A protein and the small-molecule ligand that binds it are described below.
Small molecule (SMILES): CC(C)[C@@H]1NC(=O)[C@H](Cc2ccc(OP(=O)(O)O)cc2)NC(=O)CCCCCCNC(=O)[C@@H]2CCCN2C(=O)[C@H](C(C)C)NC(=O)[C@H](CC(N)=O)NC1=O

Sequence of chain 1.F:
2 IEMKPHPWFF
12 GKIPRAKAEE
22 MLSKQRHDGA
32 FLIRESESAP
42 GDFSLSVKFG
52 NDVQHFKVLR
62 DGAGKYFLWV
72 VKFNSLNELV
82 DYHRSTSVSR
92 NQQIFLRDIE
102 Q

Binding-site contacts:
Ligand atom C3 contacts residue ARG16 of chain 1.F at 3.8 Å.
Ligand atom O contacts residue TRP70 of chain 1.F at 3.7 Å.
Ligand atom CG1 contacts residue PHE57 of chain 1.F at 3.8 Å (hydrophobic).
Ligand atom P contacts residue SER37 of chain 1.F at 3.7 Å.
Ligand atom CB contacts residue TRP70 of chain 1.F at 3.8 Å (hydrophobic).
Ligand atom CE2 contacts residue ARG16 of chain 1.F at 3.8 Å.
Ligand atom O contacts residue ARG16 of chain 1.F at 2.8 Å (salt-bridge).
Ligand atom OD1 contacts residue LYS58 of chain 1.F at 2.8 Å (salt-bridge).
Ligand atom O3P contacts residue SER39 of chain 1.F at 2.7 Å (h-bond).
Ligand atom O2P contacts residue ARG16 of chain 1.F at 2.7 Å (salt-bridge).
Ligand atom CB contacts residue HIS56 of chain 1.F at 3.7 Å.
Ligand atom P contacts residue GOL1 of chain 1.U at 3.8 Å.
Ligand atom OH contacts residue SER39 of chain 1.F at 3.6 Å.
Ligand atom CG1 contacts residue ASN92 of chain 1.F at 3.7 Å.
Ligand atom CB contacts residue LEU69 of chain 1.F at 3.5 Å (hydrophobic).
Ligand atom CG2 contacts residue LYS58 of chain 1.F at 3.8 Å.
Ligand atom CG2 contacts residue GLN55 of chain 1.F at 3.6 Å.
Ligand atom O1P contacts residue ARG35 of chain 1.F at 3.0 Å (salt-bridge).
Ligand atom ND2 contacts residue LEU69 of chain 1.F at 3.0 Å (h-bond).
Ligand atom CG contacts residue LEU69 of chain 1.F at 3.7 Å (hydrophobic).
Ligand atom O2P contacts residue ARG35 of chain 1.F at 2.7 Å (salt-bridge).
Ligand atom O3P contacts residue GOL1 of chain 1.U at 2.5 Å.
Ligand atom OD1 contacts residue PHE57 of chain 1.F at 3.5 Å.
Ligand atom CB contacts residue PHE57 of chain 1.F at 3.6 Å (hydrophobic).
Ligand atom P contacts residue SER45 of chain 1.F at 3.7 Å.
Ligand atom CG contacts residue LYS58 of chain 1.F at 3.6 Å.
Ligand atom C contacts residue HIS56 of chain 1.F at 3.6 Å.
Ligand atom O3P contacts residue SER37 of chain 1.F at 3.7 Å.
Ligand atom ND2 contacts residue LYS58 of chain 1.F at 2.8 Å (salt-bridge).
Ligand atom O2P contacts residue GOL1 of chain 1.U at 3.8 Å.
Ligand atom N contacts residue HIS56 of chain 1.F at 3.0 Å (h-bond).
Ligand atom P contacts residue SER39 of chain 1.F at 3.8 Å.
Ligand atom CG2 contacts residue HIS56 of chain 1.F at 3.6 Å.
Ligand atom P contacts residue ARG35 of chain 1.F at 3.7 Å.
Ligand atom CA contacts residue HIS56 of chain 1.F at 3.4 Å.
Ligand atom CG1 contacts residue SER90 of chain 1.F at 3.8 Å.
Ligand atom C contacts residue ARG16 of chain 1.F at 3.7 Å.
Ligand atom O1P contacts residue SER45 of chain 1.F at 2.6 Å (h-bond).
Ligand atom CA contacts residue TRP70 of chain 1.F at 3.7 Å (hydrophobic).
Ligand atom O1P contacts residue SER37 of chain 1.F at 2.9 Å (h-bond).